Sequence of chain 1.A:
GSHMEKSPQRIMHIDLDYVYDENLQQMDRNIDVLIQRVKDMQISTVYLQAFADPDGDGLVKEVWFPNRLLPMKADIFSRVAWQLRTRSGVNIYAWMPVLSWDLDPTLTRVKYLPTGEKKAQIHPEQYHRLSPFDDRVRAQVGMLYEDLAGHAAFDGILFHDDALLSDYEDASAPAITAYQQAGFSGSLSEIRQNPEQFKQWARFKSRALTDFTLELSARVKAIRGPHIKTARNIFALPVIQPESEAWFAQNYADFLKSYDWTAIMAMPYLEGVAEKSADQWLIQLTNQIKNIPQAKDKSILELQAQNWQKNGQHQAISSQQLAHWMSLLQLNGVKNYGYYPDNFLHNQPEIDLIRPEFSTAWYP

This protein binds this small molecule.
Small molecule (SMILES): N[C@@H]1[C@@H](O)[C@H](O)[C@@H](CO)O[C@H]1O

Binding-site contacts:
Ligand atom C6 contacts residue TYR168 of chain 1.A at 3.7 Å (hydrophobic).
Ligand atom O4 contacts residue ASP167 of chain 1.A at 2.6 Å (salt-bridge).
Ligand atom C3 contacts residue TRP247 of chain 1.A at 4.1 Å (hydrophobic).
Ligand atom C2 contacts residue TRP247 of chain 1.A at 4.5 Å (hydrophobic).
Ligand atom O1 contacts residue TRP247 of chain 1.A at 4.4 Å.
Ligand atom O5 contacts residue TRP247 of chain 1.A at 4.3 Å.
Ligand atom O4 contacts residue TYR168 of chain 1.A at 4.1 Å.
Ligand atom C6 contacts residue ASP167 of chain 1.A at 3.1 Å.
Ligand atom C4 contacts residue ASP167 of chain 1.A at 3.8 Å.
Ligand atom O6 contacts residue TRP247 of chain 1.A at 4.4 Å.
Ligand atom C5 contacts residue ASP167 of chain 1.A at 3.6 Å.
Ligand atom O6 contacts residue ASP167 of chain 1.A at 3.0 Å (salt-bridge).
Ligand atom O6 contacts residue SER166 of chain 1.A at 4.2 Å.
Ligand atom C5 contacts residue TRP247 of chain 1.A at 4.2 Å (hydrophobic).
Ligand atom O6 contacts residue TYR168 of chain 1.A at 4.0 Å.
Ligand atom N2 contacts residue TRP247 of chain 1.A at 3.9 Å.
Ligand atom C1 contacts residue TRP247 of chain 1.A at 3.9 Å (hydrophobic).